Binding-site contacts:
Ligand atom O01 contacts residue TYR334 of chain 1.B at 3.2 Å (h-bond).
Ligand atom O02 contacts residue SER286 of chain 1.B at 3.5 Å (h-bond).
Ligand atom C10 contacts residue SER286 of chain 1.B at 3.1 Å.
Ligand atom C23 contacts residue TYR334 of chain 1.B at 3.2 Å (hydrophobic).
Ligand atom C01 contacts residue TRP279 of chain 1.B at 3.3 Å (hydrophobic).
Ligand atom C15 contacts residue TYR70 of chain 1.B at 4.2 Å (hydrophobic).
Ligand atom C08 contacts residue TRP279 of chain 1.B at 3.5 Å (hydrophobic).
Ligand atom C07 contacts residue SER286 of chain 1.B at 4.0 Å.
Ligand atom N01 contacts residue SER286 of chain 1.B at 3.9 Å.
Ligand atom C23 contacts residue SER286 of chain 1.B at 3.6 Å.
Ligand atom C05 contacts residue TRP279 of chain 1.B at 3.9 Å (hydrophobic).
Ligand atom C11 contacts residue TRP279 of chain 1.B at 3.8 Å (hydrophobic).
Ligand atom C03 contacts residue TYR121 of chain 1.B at 3.3 Å (hydrophobic).
Ligand atom CL1 contacts residue TRP279 of chain 1.B at 3.9 Å.
Ligand atom C13 contacts residue TRP279 of chain 1.B at 3.6 Å (hydrophobic).
Ligand atom O01 contacts residue GLY335 of chain 1.B at 4.0 Å.
Ligand atom N02 contacts residue TRP279 of chain 1.B at 3.4 Å (h-bond).
Ligand atom C09 contacts residue TRP279 of chain 1.B at 3.6 Å (hydrophobic).
Ligand atom C14 contacts residue TYR70 of chain 1.B at 3.0 Å (hydrophobic).
Ligand atom C07 contacts residue TRP279 of chain 1.B at 3.3 Å (hydrophobic).
Ligand atom N04 contacts residue SER286 of chain 1.B at 4.2 Å.
Ligand atom C11 contacts residue SER286 of chain 1.B at 3.9 Å.
Ligand atom C22 contacts residue TYR334 of chain 1.B at 3.7 Å (hydrophobic).
Ligand atom C04 contacts residue TYR334 of chain 1.B at 4.2 Å (hydrophobic).
Ligand atom C12 contacts residue TRP279 of chain 1.B at 3.6 Å (hydrophobic).
Ligand atom C02 contacts residue TRP279 of chain 1.B at 3.7 Å (hydrophobic).
Ligand atom C03 contacts residue PG41 of chain 1.T at 3.7 Å.
Ligand atom C05 contacts residue TYR70 of chain 1.B at 3.5 Å (hydrophobic).
Ligand atom N04 contacts residue TYR334 of chain 1.B at 2.7 Å (h-bond).
Ligand atom C06 contacts residue TRP279 of chain 1.B at 3.6 Å (hydrophobic).
Ligand atom N01 contacts residue TRP279 of chain 1.B at 3.3 Å.
Ligand atom N04 contacts residue GLY335 of chain 1.B at 4.1 Å.
Ligand atom N02 contacts residue TYR70 of chain 1.B at 3.5 Å.
Ligand atom O01 contacts residue PHE331 of chain 1.B at 4.2 Å.
Ligand atom C02 contacts residue PG41 of chain 1.T at 4.2 Å.
Ligand atom C04 contacts residue TYR121 of chain 1.B at 4.2 Å (hydrophobic).
Ligand atom O01 contacts residue SER286 of chain 1.B at 3.7 Å.
Ligand atom N03 contacts residue TYR334 of chain 1.B at 3.7 Å.
Ligand atom C03 contacts residue TRP279 of chain 1.B at 4.2 Å (hydrophobic).
Ligand atom C10 contacts residue TRP279 of chain 1.B at 3.6 Å (hydrophobic).

A small-molecule ligand and the protein it binds are described below.
Small molecule (SMILES): O/N=C\c1nc(CCCCNc2c3c(nc4ccc(Cl)cc24)CCCC3)ccc1O

Sequence of chain 1.B:
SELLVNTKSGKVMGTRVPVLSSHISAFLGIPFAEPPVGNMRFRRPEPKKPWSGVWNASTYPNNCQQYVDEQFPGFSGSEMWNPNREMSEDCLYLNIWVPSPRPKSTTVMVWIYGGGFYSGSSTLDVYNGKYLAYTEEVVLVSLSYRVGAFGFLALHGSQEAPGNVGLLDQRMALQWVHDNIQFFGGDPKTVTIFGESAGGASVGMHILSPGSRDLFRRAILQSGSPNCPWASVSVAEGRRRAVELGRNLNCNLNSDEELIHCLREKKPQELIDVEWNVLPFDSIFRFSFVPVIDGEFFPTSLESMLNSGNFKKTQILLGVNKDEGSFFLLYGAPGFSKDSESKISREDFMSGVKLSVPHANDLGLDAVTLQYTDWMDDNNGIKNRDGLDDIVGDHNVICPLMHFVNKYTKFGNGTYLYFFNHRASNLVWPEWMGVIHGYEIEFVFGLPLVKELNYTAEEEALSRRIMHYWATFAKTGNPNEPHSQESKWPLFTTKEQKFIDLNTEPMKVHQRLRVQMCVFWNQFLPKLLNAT